Binding-site contacts:
Ligand atom OP1 contacts residue ARG420 of chain 22.B at 2.4 Å (salt-bridge).
Ligand atom P contacts residue GLU207 of chain 21.B at 3.4 Å.
Ligand atom O3' contacts residue THR5 of chain 26.B at 3.1 Å (h-bond).
Ligand atom O4' contacts residue ARG420 of chain 22.B at 3.2 Å (salt-bridge).
Ligand atom N9 contacts residue ALA27 of chain 21.D at 3.1 Å.
Ligand atom C5 contacts residue ALA7 of chain 26.B at 2.7 Å (hydrophobic).
Ligand atom OP1 contacts residue ARG28 of chain 21.D at 2.7 Å (salt-bridge).
Ligand atom O5' contacts residue ARG420 of chain 22.B at 2.9 Å (salt-bridge).
Ligand atom O5' contacts residue ARG28 of chain 21.D at 3.1 Å (salt-bridge).
Ligand atom C3' contacts residue THR5 of chain 26.B at 3.2 Å.
Ligand atom OP2 contacts residue ARG420 of chain 22.B at 3.4 Å (salt-bridge).
Ligand atom C6 contacts residue ALA7 of chain 26.B at 2.7 Å (hydrophobic).
Ligand atom C5' contacts residue THR5 of chain 26.B at 3.1 Å.
Ligand atom OP2 contacts residue GLU207 of chain 21.B at 2.0 Å (salt-bridge).
Ligand atom C4' contacts residue GLY6 of chain 26.B at 3.1 Å.
Ligand atom C5' contacts residue ARG28 of chain 21.D at 2.8 Å.
Ligand atom OP1 contacts residue THR418 of chain 22.B at 3.2 Å.
Ligand atom O3' contacts residue ARG420 of chain 22.B at 1.7 Å (salt-bridge).
Ligand atom C8 contacts residue ALA27 of chain 21.D at 2.0 Å (hydrophobic).
Ligand atom N7 contacts residue ALA27 of chain 21.D at 1.6 Å.
Ligand atom P contacts residue ARG28 of chain 21.D at 3.4 Å.
Ligand atom OP1 contacts residue PHE211 of chain 21.B at 2.1 Å.
Ligand atom O4' contacts residue GLY6 of chain 26.B at 2.9 Å.
Ligand atom O5' contacts residue TYR31 of chain 21.D at 2.2 Å (h-bond).
Ligand atom P contacts residue TYR31 of chain 21.D at 3.5 Å.
Ligand atom C3' contacts residue GLY6 of chain 26.B at 3.2 Å.
Ligand atom C5 contacts residue ALA27 of chain 21.D at 2.9 Å (hydrophobic).
Ligand atom N6 contacts residue GLY26 of chain 21.D at 3.1 Å.
Ligand atom O3' contacts residue TYR31 of chain 21.D at 3.2 Å (h-bond).
Ligand atom P contacts residue ARG420 of chain 22.B at 2.5 Å.
Ligand atom N6 contacts residue ASP217 of chain 21.B at 2.8 Å (salt-bridge).
Ligand atom C1' contacts residue GLY6 of chain 26.B at 2.9 Å.
Ligand atom O3' contacts residue GLY6 of chain 26.B at 2.3 Å (h-bond).
Ligand atom C5' contacts residue TYR31 of chain 21.D at 3.0 Å (hydrophobic).
Ligand atom C5 contacts residue GLY26 of chain 21.D at 3.5 Å.
Ligand atom N7 contacts residue GLY26 of chain 21.D at 2.7 Å.
Ligand atom C4' contacts residue ARG420 of chain 22.B at 3.4 Å.
Ligand atom C8 contacts residue ARG28 of chain 21.D at 3.1 Å.
Ligand atom N6 contacts residue ALA27 of chain 21.D at 3.2 Å (h-bond).
Ligand atom C4' contacts residue THR5 of chain 26.B at 2.6 Å.

The protein below binds the small molecule below.
Small molecule (SMILES): N=c1ccn([C@H]2C[C@H](O)[C@@H](CO[P](=O)(O)O[C@H]3C[C@H](n4cnc5c(N)ncnc54)O[C@@H]3CO[P](=O)(O)O[C@H]3C[C@H](n4cnc5c(N)ncnc54)O[C@@H]3CO[P](=O)(O)O[C@H]3C[C@H](n4cnc5c(N)ncnc54)O[C@@H]3COP(=O)(O)O)O2)c(=O)[nH]1

Sequence of chain 21.D:
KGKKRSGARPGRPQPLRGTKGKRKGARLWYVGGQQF

Sequence of chain 22.B:
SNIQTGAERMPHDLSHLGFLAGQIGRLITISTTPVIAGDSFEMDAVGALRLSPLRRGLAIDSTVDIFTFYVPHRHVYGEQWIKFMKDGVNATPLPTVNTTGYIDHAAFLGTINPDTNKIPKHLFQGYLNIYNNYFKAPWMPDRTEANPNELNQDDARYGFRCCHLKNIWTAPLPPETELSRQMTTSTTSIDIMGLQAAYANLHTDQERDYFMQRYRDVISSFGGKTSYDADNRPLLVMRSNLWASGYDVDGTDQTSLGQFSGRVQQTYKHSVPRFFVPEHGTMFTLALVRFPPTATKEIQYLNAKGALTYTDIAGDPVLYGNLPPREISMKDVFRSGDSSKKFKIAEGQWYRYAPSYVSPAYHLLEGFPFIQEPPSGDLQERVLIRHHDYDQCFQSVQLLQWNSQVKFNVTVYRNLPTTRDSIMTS

Sequence of chain 21.B:
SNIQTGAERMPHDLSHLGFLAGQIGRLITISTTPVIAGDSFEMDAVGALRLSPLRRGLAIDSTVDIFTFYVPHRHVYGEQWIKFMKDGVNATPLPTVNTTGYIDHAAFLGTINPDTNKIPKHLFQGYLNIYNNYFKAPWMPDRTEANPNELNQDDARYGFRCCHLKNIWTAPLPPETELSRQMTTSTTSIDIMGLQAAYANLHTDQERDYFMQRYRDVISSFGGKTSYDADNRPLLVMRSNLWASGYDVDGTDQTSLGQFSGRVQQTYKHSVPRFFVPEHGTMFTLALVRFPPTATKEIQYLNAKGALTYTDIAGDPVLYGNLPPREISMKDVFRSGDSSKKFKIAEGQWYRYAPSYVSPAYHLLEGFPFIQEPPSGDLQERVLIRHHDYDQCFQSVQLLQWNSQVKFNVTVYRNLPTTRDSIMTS

Sequence of chain 26.B:
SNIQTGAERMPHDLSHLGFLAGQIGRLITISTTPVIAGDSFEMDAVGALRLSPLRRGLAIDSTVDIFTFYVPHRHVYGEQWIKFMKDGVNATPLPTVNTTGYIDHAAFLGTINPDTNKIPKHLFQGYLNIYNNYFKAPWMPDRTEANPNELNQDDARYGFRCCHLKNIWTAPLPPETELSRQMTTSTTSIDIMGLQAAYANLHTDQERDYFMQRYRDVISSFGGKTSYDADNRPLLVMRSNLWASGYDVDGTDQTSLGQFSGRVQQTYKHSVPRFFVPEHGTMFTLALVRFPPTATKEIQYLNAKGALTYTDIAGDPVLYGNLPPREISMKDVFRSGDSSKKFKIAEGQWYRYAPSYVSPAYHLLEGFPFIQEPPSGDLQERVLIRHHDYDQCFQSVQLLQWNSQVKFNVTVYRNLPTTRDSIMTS